Binding-site contacts:
Ligand atom CD2 contacts residue ASN50 of chain 1.C at 3.8 Å.
Ligand atom O contacts residue LEU54 of chain 1.C at 3.4 Å.
Ligand atom CZ contacts residue TYR9 of chain 1.C at 3.5 Å (hydrophobic).
Ligand atom CD1 contacts residue MET69 of chain 1.B at 3.8 Å (hydrophobic).
Ligand atom CE1 contacts residue PHE5 of chain 1.C at 3.7 Å (hydrophobic).
Ligand atom CE contacts residue TYR13 of chain 1.C at 3.8 Å (hydrophobic).
Ligand atom CD2 contacts residue LEU54 of chain 1.C at 3.7 Å (hydrophobic).
Ligand atom CG contacts residue TYR9 of chain 1.C at 3.7 Å (hydrophobic).
Ligand atom O contacts residue MET6 of chain 1.C at 3.6 Å.
Ligand atom CD2 contacts residue CYS92 of chain 1.C at 3.7 Å (hydrophobic).
Ligand atom N contacts residue TYR13 of chain 1.C at 3.4 Å (h-bond).
Ligand atom O contacts residue CYS92 of chain 1.C at 3.8 Å.
Ligand atom O contacts residue ASN50 of chain 1.C at 3.0 Å (h-bond).
Ligand atom C contacts residue ASN50 of chain 1.C at 3.7 Å.
Ligand atom CB contacts residue TYR9 of chain 1.C at 3.4 Å (hydrophobic).
Ligand atom CE contacts residue GLN10 of chain 1.C at 3.5 Å.
Ligand atom CE3 contacts residue PHE5 of chain 1.C at 3.9 Å (hydrophobic).
Ligand atom O contacts residue TYR13 of chain 1.C at 3.1 Å (h-bond).
Ligand atom CA contacts residue MPD1 of chain 1.D at 3.9 Å.
Ligand atom CG contacts residue PHE5 of chain 1.C at 3.8 Å (hydrophobic).
Ligand atom N contacts residue TYR9 of chain 1.C at 3.0 Å (h-bond).
Ligand atom CA contacts residue TYR13 of chain 1.C at 3.6 Å (hydrophobic).
Ligand atom CZ3 contacts residue PHE5 of chain 1.C at 3.6 Å (hydrophobic).
Ligand atom NE1 contacts residue ASN50 of chain 1.C at 3.6 Å (h-bond).
Ligand atom C contacts residue TYR9 of chain 1.C at 3.8 Å (hydrophobic).
Ligand atom C contacts residue TYR13 of chain 1.C at 3.5 Å (hydrophobic).
Ligand atom CD2 contacts residue PHE5 of chain 1.C at 3.7 Å (hydrophobic).
Ligand atom C contacts residue TYR13 of chain 1.C at 3.4 Å (hydrophobic).
Ligand atom CA contacts residue TYR9 of chain 1.C at 3.8 Å (hydrophobic).
Ligand atom O contacts residue ASN50 of chain 1.C at 3.0 Å (h-bond).
Ligand atom O contacts residue TYR9 of chain 1.C at 3.7 Å.
Ligand atom CE2 contacts residue ASN50 of chain 1.C at 3.6 Å.
Ligand atom NE2 contacts residue LEU54 of chain 1.C at 3.9 Å.
Ligand atom CD1 contacts residue PHE5 of chain 1.C at 3.8 Å (hydrophobic).
Ligand atom CE2 contacts residue PHE5 of chain 1.C at 3.8 Å (hydrophobic).
Ligand atom O contacts residue TYR13 of chain 1.C at 3.8 Å.
Ligand atom CD1 contacts residue ASN50 of chain 1.C at 3.8 Å.
Ligand atom CA contacts residue TYR13 of chain 1.C at 3.8 Å (hydrophobic).
Ligand atom N contacts residue TYR13 of chain 1.C at 3.7 Å.
Ligand atom CA contacts residue TYR9 of chain 1.C at 3.8 Å (hydrophobic).

A protein and the small-molecule ligand that binds it are described below.
Small molecule (SMILES): CCCC[C@@H]1NC(=O)[C@H](C(C)C)NC(=O)[C@H](Cc2c[nH]cn2)NC(=O)[C@H]([C@@H](C)CC)NC(=O)[C@H](CC(=O)O)NC(=O)[C@@H](N)CSSC[C@@H]2NC(=O)[C@H](CCCCNC(=O)C[C@@H](C(N)=O)NC(=O)[C@H](CCC(=O)O)NC(=O)[C@H](Cc3ccccc3)NC2=O)NC(=O)[C@H](Cc2c[nH]c3ccccc23)NC(=O)[C@H](CCC(=O)O)NC(=O)[C@H](Cc2c[nH]c3ccccc23)NC1=O

Sequence of chain 1.C:
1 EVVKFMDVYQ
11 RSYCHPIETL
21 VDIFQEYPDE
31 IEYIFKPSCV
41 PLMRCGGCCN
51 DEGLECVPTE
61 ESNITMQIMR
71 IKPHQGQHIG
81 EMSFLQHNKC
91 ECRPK

Sequence of chain 1.B:
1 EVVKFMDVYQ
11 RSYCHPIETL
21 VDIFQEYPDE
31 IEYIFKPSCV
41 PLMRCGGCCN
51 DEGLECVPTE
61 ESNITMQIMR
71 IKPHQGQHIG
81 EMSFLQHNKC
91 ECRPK